This small molecule binds to this protein.
Small molecule (SMILES): CC(=O)N[C@@H]1[C@@H](O)[C@H](O)[C@@H](CO)O[C@H]1O

Sequence of chain 1.C:
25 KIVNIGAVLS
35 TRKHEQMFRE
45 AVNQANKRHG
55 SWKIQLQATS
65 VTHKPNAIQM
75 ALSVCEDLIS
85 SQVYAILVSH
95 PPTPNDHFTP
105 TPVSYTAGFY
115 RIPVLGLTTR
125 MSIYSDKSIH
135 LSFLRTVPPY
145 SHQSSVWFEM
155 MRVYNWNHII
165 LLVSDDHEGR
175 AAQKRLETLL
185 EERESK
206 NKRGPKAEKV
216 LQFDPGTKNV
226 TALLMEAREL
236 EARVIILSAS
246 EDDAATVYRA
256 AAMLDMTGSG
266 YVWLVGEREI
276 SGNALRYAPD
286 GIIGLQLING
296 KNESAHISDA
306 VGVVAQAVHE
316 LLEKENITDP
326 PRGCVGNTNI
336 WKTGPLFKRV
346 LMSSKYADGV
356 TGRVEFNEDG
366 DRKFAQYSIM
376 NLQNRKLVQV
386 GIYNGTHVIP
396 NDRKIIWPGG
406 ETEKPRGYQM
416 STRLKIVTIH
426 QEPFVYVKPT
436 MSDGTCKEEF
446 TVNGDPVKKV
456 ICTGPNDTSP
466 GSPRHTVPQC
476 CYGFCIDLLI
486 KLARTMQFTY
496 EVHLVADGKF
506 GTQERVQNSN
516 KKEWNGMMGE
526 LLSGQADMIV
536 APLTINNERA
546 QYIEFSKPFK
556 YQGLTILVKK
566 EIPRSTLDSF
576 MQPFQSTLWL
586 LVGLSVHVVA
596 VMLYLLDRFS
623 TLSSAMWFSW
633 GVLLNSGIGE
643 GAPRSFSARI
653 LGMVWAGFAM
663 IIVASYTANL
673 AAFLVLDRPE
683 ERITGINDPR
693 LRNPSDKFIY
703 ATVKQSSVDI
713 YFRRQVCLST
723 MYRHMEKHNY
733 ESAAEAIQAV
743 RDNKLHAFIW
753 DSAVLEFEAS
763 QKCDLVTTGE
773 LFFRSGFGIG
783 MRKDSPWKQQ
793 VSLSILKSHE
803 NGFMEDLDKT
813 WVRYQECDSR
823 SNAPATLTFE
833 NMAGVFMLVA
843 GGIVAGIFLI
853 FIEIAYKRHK

Binding-site contacts:
Ligand atom O5 contacts residue ALA300 of chain 1.C at 4.5 Å.
Ligand atom C4 contacts residue ASN297 of chain 1.C at 4.2 Å.
Ligand atom O6 contacts residue ASN297 of chain 1.C at 4.4 Å.
Ligand atom C7 contacts residue ASN297 of chain 1.C at 3.1 Å.
Ligand atom C6 contacts residue VAL355 of chain 1.C at 3.6 Å (hydrophobic).
Ligand atom O7 contacts residue ASN297 of chain 1.C at 3.4 Å (h-bond).
Ligand atom C5 contacts residue VAL355 of chain 1.C at 4.5 Å (hydrophobic).
Ligand atom O6 contacts residue VAL355 of chain 1.C at 3.2 Å.
Ligand atom C1 contacts residue ASN297 of chain 1.C at 1.4 Å.
Ligand atom O5 contacts residue ASN297 of chain 1.C at 2.3 Å (h-bond).
Ligand atom C2 contacts residue ASN297 of chain 1.C at 2.5 Å.
Ligand atom C5 contacts residue ASN297 of chain 1.C at 3.6 Å.
Ligand atom C3 contacts residue ASN297 of chain 1.C at 3.8 Å.
Ligand atom C8 contacts residue ASN297 of chain 1.C at 3.5 Å.
Ligand atom N2 contacts residue ASN297 of chain 1.C at 2.8 Å (h-bond).